Binding-site contacts:
Ligand atom C12 contacts residue MET884 of chain 1.A at 3.9 Å (hydrophobic).
Ligand atom C17 contacts residue GLU810 of chain 1.A at 3.6 Å.
Ligand atom C19 contacts residue ILE809 of chain 1.A at 3.6 Å (hydrophobic).
Ligand atom O15 contacts residue VAL811 of chain 1.A at 3.8 Å.
Ligand atom O15 contacts residue GLU810 of chain 1.A at 3.7 Å.
Ligand atom N1 contacts residue SER815 of chain 1.A at 3.0 Å (h-bond).
Ligand atom C9 contacts residue TRP744 of chain 1.A at 3.6 Å (hydrophobic).
Ligand atom C12 contacts residue TRP744 of chain 1.A at 3.9 Å (hydrophobic).
Ligand atom C6 contacts residue ASP816 of chain 1.A at 3.3 Å.
Ligand atom C26 contacts residue ILE809 of chain 1.A at 3.7 Å (hydrophobic).
Ligand atom C29 contacts residue ASP895 of chain 1.A at 3.6 Å.
Ligand atom C10 contacts residue TRP744 of chain 1.A at 3.8 Å (hydrophobic).
Ligand atom C13 contacts residue VAL811 of chain 1.A at 3.9 Å (hydrophobic).
Ligand atom N11 contacts residue SER815 of chain 1.A at 3.1 Å (h-bond).
Ligand atom C9 contacts residue SER815 of chain 1.A at 3.4 Å.
Ligand atom O15 contacts residue VAL812 of chain 1.A at 3.2 Å (h-bond).
Ligand atom C16 contacts residue VAL812 of chain 1.A at 3.9 Å (hydrophobic).
Ligand atom C25 contacts residue MET884 of chain 1.A at 3.9 Å (hydrophobic).
Ligand atom C28 contacts residue ILE809 of chain 1.A at 3.8 Å (hydrophobic).
Ligand atom C29 contacts residue ASP771 of chain 1.A at 3.6 Å.
Ligand atom C16 contacts residue PHE892 of chain 1.A at 3.6 Å (hydrophobic).
Ligand atom C8 contacts residue TRP744 of chain 1.A at 3.9 Å (hydrophobic).
Ligand atom C10 contacts residue VAL812 of chain 1.A at 3.6 Å (hydrophobic).
Ligand atom C29 contacts residue LYS763 of chain 1.A at 3.6 Å.
Ligand atom N21 contacts residue ILE761 of chain 1.A at 3.8 Å.
Ligand atom N27 contacts residue ILE809 of chain 1.A at 3.5 Å.
Ligand atom C19 contacts residue TYR797 of chain 1.A at 3.7 Å (hydrophobic).
Ligand atom C25 contacts residue TRP744 of chain 1.A at 3.9 Å (hydrophobic).
Ligand atom C34 contacts residue PRO742 of chain 1.A at 3.7 Å (hydrophobic).
Ligand atom C8 contacts residue SER815 of chain 1.A at 3.5 Å.
Ligand atom C17 contacts residue TYR797 of chain 1.A at 3.8 Å (hydrophobic).
Ligand atom N18 contacts residue ILE894 of chain 1.A at 3.9 Å.
Ligand atom C13 contacts residue VAL812 of chain 1.A at 3.8 Å (hydrophobic).
Ligand atom C19 contacts residue ILE894 of chain 1.A at 3.9 Å (hydrophobic).
Ligand atom C10 contacts residue SER815 of chain 1.A at 3.2 Å.
Ligand atom C13 contacts residue SER815 of chain 1.A at 3.7 Å.
Ligand atom N7 contacts residue SER815 of chain 1.A at 3.3 Å (h-bond).
Ligand atom N30 contacts residue LYS763 of chain 1.A at 3.2 Å (salt-bridge).
Ligand atom C28 contacts residue LYS763 of chain 1.A at 3.8 Å.
Ligand atom C17 contacts residue ILE894 of chain 1.A at 3.9 Å (hydrophobic).

A protein and the small-molecule ligand that binds it are described below.
Small molecule (SMILES): Cc1nc(-c2cn3c(n2)-c2ccc(-c4cnn(C(C)(C)C(N)=O)c4)cc2OCC3)n(C(C)C)n1

Sequence of chain 1.A:
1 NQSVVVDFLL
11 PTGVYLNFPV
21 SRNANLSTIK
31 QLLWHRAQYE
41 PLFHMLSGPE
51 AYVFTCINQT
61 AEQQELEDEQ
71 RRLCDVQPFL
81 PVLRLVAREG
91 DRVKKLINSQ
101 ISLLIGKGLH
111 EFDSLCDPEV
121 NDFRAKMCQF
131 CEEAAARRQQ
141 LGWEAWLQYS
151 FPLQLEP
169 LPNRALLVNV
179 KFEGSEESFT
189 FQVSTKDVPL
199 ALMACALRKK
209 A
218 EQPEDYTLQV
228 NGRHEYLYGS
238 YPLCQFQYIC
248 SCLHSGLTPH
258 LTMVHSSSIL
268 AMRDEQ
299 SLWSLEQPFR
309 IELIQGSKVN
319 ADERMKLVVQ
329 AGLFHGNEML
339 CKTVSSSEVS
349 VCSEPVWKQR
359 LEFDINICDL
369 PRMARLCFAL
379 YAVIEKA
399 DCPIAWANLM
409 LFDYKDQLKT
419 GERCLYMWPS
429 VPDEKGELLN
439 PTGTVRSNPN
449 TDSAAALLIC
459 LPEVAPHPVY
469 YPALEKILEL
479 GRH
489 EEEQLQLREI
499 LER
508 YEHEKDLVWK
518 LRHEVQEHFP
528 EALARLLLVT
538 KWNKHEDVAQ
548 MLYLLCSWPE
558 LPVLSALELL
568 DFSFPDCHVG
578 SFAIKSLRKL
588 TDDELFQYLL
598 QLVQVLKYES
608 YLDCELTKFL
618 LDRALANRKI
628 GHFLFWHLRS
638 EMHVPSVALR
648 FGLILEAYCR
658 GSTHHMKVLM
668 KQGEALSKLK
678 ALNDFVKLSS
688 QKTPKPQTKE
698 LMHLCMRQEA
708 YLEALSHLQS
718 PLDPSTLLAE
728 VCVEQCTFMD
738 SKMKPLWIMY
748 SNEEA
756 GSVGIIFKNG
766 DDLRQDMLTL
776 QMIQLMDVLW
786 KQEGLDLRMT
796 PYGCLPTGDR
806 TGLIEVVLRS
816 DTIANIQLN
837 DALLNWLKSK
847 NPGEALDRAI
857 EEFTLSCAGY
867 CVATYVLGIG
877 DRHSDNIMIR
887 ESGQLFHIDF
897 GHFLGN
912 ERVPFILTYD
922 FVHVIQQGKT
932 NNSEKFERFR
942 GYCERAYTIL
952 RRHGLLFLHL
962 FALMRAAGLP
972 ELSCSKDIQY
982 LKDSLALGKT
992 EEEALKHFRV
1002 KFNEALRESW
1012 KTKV